Sequence of chain 1.B:
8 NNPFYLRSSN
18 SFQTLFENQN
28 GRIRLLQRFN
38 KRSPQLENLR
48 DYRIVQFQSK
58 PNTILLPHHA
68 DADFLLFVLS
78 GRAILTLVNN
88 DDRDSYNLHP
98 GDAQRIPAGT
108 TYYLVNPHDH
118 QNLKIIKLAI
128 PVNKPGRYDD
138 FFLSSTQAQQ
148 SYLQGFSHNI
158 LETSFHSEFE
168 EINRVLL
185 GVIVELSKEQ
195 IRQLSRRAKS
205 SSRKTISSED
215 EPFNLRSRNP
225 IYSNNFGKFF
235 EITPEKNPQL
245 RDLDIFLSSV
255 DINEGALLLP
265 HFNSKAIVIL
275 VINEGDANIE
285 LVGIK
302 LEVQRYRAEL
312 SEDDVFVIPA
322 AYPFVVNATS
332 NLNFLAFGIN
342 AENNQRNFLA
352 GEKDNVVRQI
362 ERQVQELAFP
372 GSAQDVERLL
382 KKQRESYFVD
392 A

This protein binds this small molecule.
Small molecule (SMILES): CC(=O)N[C@@H]1[C@@H](O)[C@H](O)[C@@H](CO)O[C@H]1O

Sequence of chain 1.C:
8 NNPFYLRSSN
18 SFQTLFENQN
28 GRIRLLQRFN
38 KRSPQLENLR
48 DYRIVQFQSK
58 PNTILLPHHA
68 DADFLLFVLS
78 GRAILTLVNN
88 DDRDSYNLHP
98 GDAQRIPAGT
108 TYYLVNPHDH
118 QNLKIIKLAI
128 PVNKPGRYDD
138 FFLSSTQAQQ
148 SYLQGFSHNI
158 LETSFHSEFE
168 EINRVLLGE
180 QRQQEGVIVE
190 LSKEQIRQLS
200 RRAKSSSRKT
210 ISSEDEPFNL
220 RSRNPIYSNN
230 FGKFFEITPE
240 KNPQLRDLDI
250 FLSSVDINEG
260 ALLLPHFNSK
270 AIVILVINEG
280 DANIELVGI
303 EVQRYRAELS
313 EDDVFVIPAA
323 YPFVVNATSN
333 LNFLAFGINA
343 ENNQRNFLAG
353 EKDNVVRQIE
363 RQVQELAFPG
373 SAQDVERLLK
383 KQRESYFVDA

Binding-site contacts:
Ligand atom C3 contacts residue ASN328 of chain 1.C at 3.7 Å.
Ligand atom N2 contacts residue ASN328 of chain 1.C at 3.2 Å (h-bond).
Ligand atom N2 contacts residue ASN282 of chain 1.C at 4.0 Å.
Ligand atom O4 contacts residue ALA392 of chain 1.C at 4.3 Å.
Ligand atom O6 contacts residue LEU261 of chain 1.C at 3.4 Å.
Ligand atom C5 contacts residue ASN328 of chain 1.C at 3.4 Å.
Ligand atom C2 contacts residue ASN328 of chain 1.C at 2.5 Å.
Ligand atom O4 contacts residue ASN156 of chain 1.B at 4.4 Å.
Ligand atom C1 contacts residue ASN328 of chain 1.C at 1.5 Å.
Ligand atom C4 contacts residue ASN328 of chain 1.C at 3.8 Å.
Ligand atom O6 contacts residue ALA392 of chain 1.C at 3.0 Å.
Ligand atom O6 contacts residue THR160 of chain 1.B at 3.4 Å (h-bond).
Ligand atom C1 contacts residue ASN282 of chain 1.C at 4.0 Å.
Ligand atom O6 contacts residue ASN328 of chain 1.C at 3.6 Å (h-bond).
Ligand atom C6 contacts residue ALA392 of chain 1.C at 3.8 Å (hydrophobic).
Ligand atom C6 contacts residue ASN328 of chain 1.C at 2.6 Å.
Ligand atom C8 contacts residue ASN282 of chain 1.C at 4.0 Å.
Ligand atom C6 contacts residue LEU261 of chain 1.C at 3.4 Å (hydrophobic).
Ligand atom C7 contacts residue ASN282 of chain 1.C at 4.0 Å.
Ligand atom O5 contacts residue ASN328 of chain 1.C at 2.5 Å (h-bond).
Ligand atom C4 contacts residue ALA392 of chain 1.C at 4.1 Å (hydrophobic).
Ligand atom C7 contacts residue ASN328 of chain 1.C at 4.3 Å.
Ligand atom N2 contacts residue THR330 of chain 1.C at 4.0 Å.
Ligand atom O4 contacts residue THR160 of chain 1.B at 4.3 Å.